Binding-site contacts:
Ligand atom C22 contacts residue RFB1 of chain 1.M at 0.2 Å.
Ligand atom C43 contacts residue RFB1 of chain 1.M at 0.2 Å.
Ligand atom F57 contacts residue RFB1 of chain 1.M at 0.2 Å.
Ligand atom C65 contacts residue RFB1 of chain 1.M at 0.1 Å.
Ligand atom C42 contacts residue RFB1 of chain 1.M at 0.2 Å.
Ligand atom N60 contacts residue RFB1 of chain 1.M at 0.2 Å (h-bond).
Ligand atom C36 contacts residue RFB1 of chain 1.M at 0.3 Å.
Ligand atom C61 contacts residue RFB1 of chain 1.M at 0.2 Å.
Ligand atom C69 contacts residue RFB1 of chain 1.M at 0.1 Å.
Ligand atom C70 contacts residue RFB1 of chain 1.M at 0.0 Å.
Ligand atom C11 contacts residue RFB1 of chain 1.M at 0.2 Å.
Ligand atom F47 contacts residue RFB1 of chain 1.M at 0.2 Å.
Ligand atom N25 contacts residue RFB1 of chain 1.M at 0.2 Å (h-bond).
Ligand atom F58 contacts residue RFB1 of chain 1.M at 0.2 Å.
Ligand atom C50 contacts residue RFB1 of chain 1.M at 0.2 Å.
Ligand atom RU contacts residue RFB1 of chain 1.M at 0.2 Å.
Ligand atom C21 contacts residue RFB1 of chain 1.M at 0.1 Å.
Ligand atom N26 contacts residue RFB1 of chain 1.M at 0.3 Å (h-bond).
Ligand atom C68 contacts residue RFB1 of chain 1.M at 0.1 Å.
Ligand atom C10 contacts residue RFB1 of chain 1.M at 0.2 Å.
Ligand atom C67 contacts residue RFB1 of chain 1.M at 0.1 Å.
Ligand atom C64 contacts residue RFB1 of chain 1.M at 0.1 Å.
Ligand atom C63 contacts residue RFB1 of chain 1.M at 0.2 Å.
Ligand atom C62 contacts residue RFB1 of chain 1.M at 0.1 Å.
Ligand atom F59 contacts residue RFB1 of chain 1.M at 0.2 Å.
Ligand atom F56 contacts residue RFB1 of chain 1.M at 0.2 Å.
Ligand atom C66 contacts residue RFB1 of chain 1.M at 0.2 Å.
Ligand atom C55 contacts residue RFB1 of chain 1.M at 0.2 Å.
Ligand atom C24 contacts residue RFB1 of chain 1.M at 0.3 Å.
Ligand atom C20 contacts residue RFB1 of chain 1.M at 0.2 Å.
Ligand atom C53 contacts residue RFB1 of chain 1.M at 0.2 Å.
Ligand atom C54 contacts residue RFB1 of chain 1.M at 0.2 Å.
Ligand atom C40 contacts residue RFB1 of chain 1.M at 0.3 Å.
Ligand atom F46 contacts residue RFB1 of chain 1.M at 0.2 Å.
Ligand atom C51 contacts residue RFB1 of chain 1.M at 0.2 Å.
Ligand atom C41 contacts residue RFB1 of chain 1.M at 0.2 Å.
Ligand atom C44 contacts residue RFB1 of chain 1.M at 0.3 Å.
Ligand atom C19 contacts residue RFB1 of chain 1.M at 0.3 Å.
Ligand atom N13 contacts residue RFB1 of chain 1.M at 0.2 Å (h-bond).
Ligand atom C52 contacts residue RFB1 of chain 1.M at 0.2 Å.

Sequence of chain 1.B:
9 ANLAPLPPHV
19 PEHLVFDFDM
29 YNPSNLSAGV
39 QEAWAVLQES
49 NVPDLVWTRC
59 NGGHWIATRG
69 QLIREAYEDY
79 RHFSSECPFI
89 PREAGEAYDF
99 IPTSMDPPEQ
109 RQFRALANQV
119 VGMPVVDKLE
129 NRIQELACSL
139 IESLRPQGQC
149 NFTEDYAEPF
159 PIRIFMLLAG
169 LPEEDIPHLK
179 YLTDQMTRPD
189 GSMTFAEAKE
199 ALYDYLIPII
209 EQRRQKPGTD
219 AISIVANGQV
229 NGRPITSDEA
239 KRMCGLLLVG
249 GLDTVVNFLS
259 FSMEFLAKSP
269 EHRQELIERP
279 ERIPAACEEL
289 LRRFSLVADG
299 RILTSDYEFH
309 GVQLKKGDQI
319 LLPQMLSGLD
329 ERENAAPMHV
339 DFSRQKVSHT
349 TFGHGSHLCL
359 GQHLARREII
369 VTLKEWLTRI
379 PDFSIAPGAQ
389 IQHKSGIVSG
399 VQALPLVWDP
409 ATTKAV

A small-molecule ligand and the protein it binds are described below.
Small molecule (SMILES): CC1=CC2C3CC(CC4C(F)C(F)C(C5C(F)C(F)C(NC6C7CC8CC(C7)CC6C8)C(F)C5F)C(F)C4F)CCN3[Ru+2]34(N5C=CCCC5=C5C=CCCN53)(N3CCCCC3=C3CCCCN34)N2CC1